The small molecule below binds the protein below.
Small molecule (SMILES): O=P(O)(O)OCCNS(=O)(=O)c1ccc(OC(F)(F)F)cc1

Binding-site contacts:
Ligand atom O18 contacts residue ILE64 of chain 2.A at 3.7 Å.
Ligand atom C6 contacts residue THR183 of chain 2.A at 3.5 Å.
Ligand atom O22 contacts residue TYR175 of chain 2.A at 2.6 Å (h-bond).
Ligand atom O19 contacts residue GLY213 of chain 2.A at 2.8 Å (h-bond).
Ligand atom O21 contacts residue LEU100 of chain 2.A at 3.7 Å.
Ligand atom F10 contacts residue ILE153 of chain 2.A at 3.2 Å.
Ligand atom O18 contacts residue THR183 of chain 2.A at 3.5 Å.
Ligand atom O7 contacts residue ALA59 of chain 2.A at 3.4 Å.
Ligand atom S12 contacts residue TYR175 of chain 2.A at 3.8 Å.
Ligand atom O20 contacts residue GLY234 of chain 2.A at 2.9 Å (h-bond).
Ligand atom N13 contacts residue PHE22 of chain 2.A at 3.5 Å.
Ligand atom O19 contacts residue GLY184 of chain 2.A at 3.1 Å (h-bond).
Ligand atom F11 contacts residue ILE153 of chain 2.A at 3.4 Å.
Ligand atom P17 contacts residue SER235 of chain 2.A at 3.6 Å.
Ligand atom O18 contacts residue SER235 of chain 2.A at 2.6 Å (h-bond).
Ligand atom O21 contacts residue GLU49 of chain 2.A at 3.1 Å.
Ligand atom O16 contacts residue PHE212 of chain 2.A at 3.8 Å.
Ligand atom O20 contacts residue SER235 of chain 2.A at 3.4 Å (h-bond).
Ligand atom F9F contacts residue ALA59 of chain 2.A at 3.8 Å.
Ligand atom F11 contacts residue ALA129 of chain 2.A at 3.4 Å.
Ligand atom O18 contacts residue GLY234 of chain 2.A at 3.7 Å.
Ligand atom O19 contacts residue THR183 of chain 2.A at 3.8 Å.
Ligand atom C6 contacts residue PHE212 of chain 2.A at 3.7 Å (hydrophobic).
Ligand atom F9F contacts residue ALA129 of chain 2.A at 3.4 Å.
Ligand atom F10 contacts residue PHE212 of chain 2.A at 3.7 Å.
Ligand atom C14 contacts residue ILE64 of chain 2.A at 3.8 Å (hydrophobic).
Ligand atom C5 contacts residue THR183 of chain 2.A at 3.2 Å.
Ligand atom O19 contacts residue PHE212 of chain 2.A at 3.4 Å.
Ligand atom O7 contacts residue ALA129 of chain 2.A at 3.6 Å.
Ligand atom C3 contacts residue LEU127 of chain 2.A at 3.6 Å (hydrophobic).
Ligand atom C2 contacts residue LEU100 of chain 2.A at 3.6 Å (hydrophobic).
Ligand atom O21 contacts residue PHE22 of chain 2.A at 3.3 Å.
Ligand atom O18 contacts residue GLY184 of chain 2.A at 3.8 Å.
Ligand atom C2 contacts residue LEU127 of chain 2.A at 3.7 Å (hydrophobic).
Ligand atom F9F contacts residue PRO17 of chain 2.B at 3.5 Å.
Ligand atom C3 contacts residue LEU100 of chain 2.A at 3.5 Å (hydrophobic).
Ligand atom C3 contacts residue TYR175 of chain 2.A at 3.6 Å (hydrophobic).
Ligand atom O22 contacts residue ILE232 of chain 2.A at 3.7 Å.
Ligand atom F11 contacts residue LEU127 of chain 2.A at 3.5 Å.
Ligand atom C14 contacts residue THR183 of chain 2.A at 3.4 Å.

Sequence of chain 2.A:
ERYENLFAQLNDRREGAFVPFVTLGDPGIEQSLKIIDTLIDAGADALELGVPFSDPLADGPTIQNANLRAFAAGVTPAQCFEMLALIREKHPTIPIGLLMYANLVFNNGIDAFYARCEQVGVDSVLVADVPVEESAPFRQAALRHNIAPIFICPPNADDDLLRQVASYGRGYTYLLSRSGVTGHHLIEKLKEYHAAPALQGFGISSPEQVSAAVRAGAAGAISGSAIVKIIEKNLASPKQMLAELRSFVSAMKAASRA

Sequence of chain 2.B:
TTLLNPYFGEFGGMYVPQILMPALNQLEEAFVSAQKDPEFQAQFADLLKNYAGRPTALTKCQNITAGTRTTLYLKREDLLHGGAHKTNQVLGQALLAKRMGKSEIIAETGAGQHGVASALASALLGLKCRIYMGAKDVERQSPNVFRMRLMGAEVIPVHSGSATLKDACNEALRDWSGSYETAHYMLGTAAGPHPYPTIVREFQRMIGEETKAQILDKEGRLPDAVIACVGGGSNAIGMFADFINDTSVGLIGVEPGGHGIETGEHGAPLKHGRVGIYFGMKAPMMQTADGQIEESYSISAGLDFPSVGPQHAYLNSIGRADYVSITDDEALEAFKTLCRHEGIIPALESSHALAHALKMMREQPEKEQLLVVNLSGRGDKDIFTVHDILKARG